Binding-site contacts:
Ligand atom O4 contacts residue LEU953 of chain 1.C at 4.1 Å.
Ligand atom C2 contacts residue ASN748 of chain 1.C at 2.6 Å.
Ligand atom O6 contacts residue GLN957 of chain 1.C at 4.1 Å.
Ligand atom C3 contacts residue LEU953 of chain 1.C at 4.4 Å (hydrophobic).
Ligand atom C5 contacts residue ASN748 of chain 1.C at 3.5 Å.
Ligand atom C4 contacts residue ASN748 of chain 1.C at 4.2 Å.
Ligand atom C7 contacts residue ASN748 of chain 1.C at 4.2 Å.
Ligand atom C8 contacts residue GLN957 of chain 1.C at 4.4 Å.
Ligand atom C8 contacts residue LEU953 of chain 1.C at 4.5 Å (hydrophobic).
Ligand atom C3 contacts residue ASN748 of chain 1.C at 3.8 Å.
Ligand atom O5 contacts residue ASN748 of chain 1.C at 2.4 Å (h-bond).
Ligand atom O5 contacts residue GLN1102 of chain 1.C at 4.3 Å.
Ligand atom N2 contacts residue ASN748 of chain 1.C at 3.0 Å (h-bond).
Ligand atom C1 contacts residue LEU953 of chain 1.C at 4.1 Å (hydrophobic).
Ligand atom C5 contacts residue LEU953 of chain 1.C at 4.2 Å (hydrophobic).
Ligand atom C1 contacts residue ASN748 of chain 1.C at 1.4 Å.

Sequence of chain 1.C:
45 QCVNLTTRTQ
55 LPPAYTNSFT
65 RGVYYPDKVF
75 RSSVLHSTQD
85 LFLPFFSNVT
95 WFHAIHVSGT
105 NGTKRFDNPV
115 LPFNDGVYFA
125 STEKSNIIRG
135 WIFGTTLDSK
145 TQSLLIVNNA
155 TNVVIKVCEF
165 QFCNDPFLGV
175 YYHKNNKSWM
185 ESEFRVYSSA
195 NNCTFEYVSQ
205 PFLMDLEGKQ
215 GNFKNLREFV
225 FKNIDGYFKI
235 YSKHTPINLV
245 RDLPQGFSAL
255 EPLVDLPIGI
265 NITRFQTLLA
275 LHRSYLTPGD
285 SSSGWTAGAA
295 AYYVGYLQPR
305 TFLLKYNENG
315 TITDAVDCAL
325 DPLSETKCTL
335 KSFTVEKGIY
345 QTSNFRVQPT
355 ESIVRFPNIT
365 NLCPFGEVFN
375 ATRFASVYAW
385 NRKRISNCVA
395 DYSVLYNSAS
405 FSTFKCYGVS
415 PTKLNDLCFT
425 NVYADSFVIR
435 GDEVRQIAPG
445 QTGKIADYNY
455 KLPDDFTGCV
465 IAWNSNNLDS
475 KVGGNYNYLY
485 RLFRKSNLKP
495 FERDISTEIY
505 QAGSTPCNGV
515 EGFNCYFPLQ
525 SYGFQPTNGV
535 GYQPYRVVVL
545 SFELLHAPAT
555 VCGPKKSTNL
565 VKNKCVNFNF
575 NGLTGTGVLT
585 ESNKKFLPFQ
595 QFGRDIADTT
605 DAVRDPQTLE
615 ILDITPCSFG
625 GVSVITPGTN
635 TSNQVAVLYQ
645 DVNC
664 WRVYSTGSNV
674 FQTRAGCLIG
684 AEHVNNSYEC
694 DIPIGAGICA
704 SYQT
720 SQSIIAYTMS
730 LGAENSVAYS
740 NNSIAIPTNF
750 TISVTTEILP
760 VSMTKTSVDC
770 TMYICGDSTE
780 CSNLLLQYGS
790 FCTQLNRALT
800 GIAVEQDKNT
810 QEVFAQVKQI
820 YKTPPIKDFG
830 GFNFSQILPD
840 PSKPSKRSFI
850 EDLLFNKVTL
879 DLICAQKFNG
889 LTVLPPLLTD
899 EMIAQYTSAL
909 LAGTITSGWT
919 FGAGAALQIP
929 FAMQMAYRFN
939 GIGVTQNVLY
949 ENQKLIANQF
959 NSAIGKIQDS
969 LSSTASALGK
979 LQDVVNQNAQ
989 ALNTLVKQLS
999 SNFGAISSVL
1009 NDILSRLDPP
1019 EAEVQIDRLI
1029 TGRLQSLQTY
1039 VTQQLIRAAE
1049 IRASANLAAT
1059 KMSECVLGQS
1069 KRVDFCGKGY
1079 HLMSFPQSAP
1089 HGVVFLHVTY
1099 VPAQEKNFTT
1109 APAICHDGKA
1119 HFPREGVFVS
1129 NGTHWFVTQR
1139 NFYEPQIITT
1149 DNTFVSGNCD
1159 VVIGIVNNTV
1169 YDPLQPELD

This small molecule binds to this protein.
Small molecule (SMILES): CC(=O)N[C@H]1[C@H](O[C@H]2[C@H](O)[C@@H](NC(C)=O)CO[C@@H]2CO)O[C@H](CO)[C@@H](O)[C@@H]1O